The protein below binds the small molecule below.
Small molecule (SMILES): CC(=O)N[C@@H]1[C@@H](O)[C@H](O)[C@@H](CO)O[C@H]1O

Sequence of chain 1.B:
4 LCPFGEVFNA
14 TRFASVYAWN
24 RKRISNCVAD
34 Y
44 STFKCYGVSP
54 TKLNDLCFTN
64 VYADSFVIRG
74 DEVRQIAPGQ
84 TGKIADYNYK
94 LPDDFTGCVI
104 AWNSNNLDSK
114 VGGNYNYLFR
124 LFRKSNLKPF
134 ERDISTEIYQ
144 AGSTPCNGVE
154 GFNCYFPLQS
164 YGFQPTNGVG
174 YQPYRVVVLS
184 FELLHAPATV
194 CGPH

Binding-site contacts:
Ligand atom O5 contacts residue ASN12 of chain 1.B at 2.6 Å (h-bond).
Ligand atom C4 contacts residue ASN12 of chain 1.B at 4.4 Å.
Ligand atom O7 contacts residue ASN12 of chain 1.B at 3.8 Å.
Ligand atom C8 contacts residue ASN12 of chain 1.B at 4.5 Å.
Ligand atom C1 contacts residue ASN12 of chain 1.B at 1.5 Å.
Ligand atom C5 contacts residue ASN12 of chain 1.B at 3.9 Å.
Ligand atom C7 contacts residue ASN12 of chain 1.B at 3.5 Å.
Ligand atom N2 contacts residue ASN12 of chain 1.B at 2.9 Å (h-bond).
Ligand atom C2 contacts residue ASN12 of chain 1.B at 2.6 Å.
Ligand atom C3 contacts residue ASN12 of chain 1.B at 3.9 Å.